Sequence of chain 1.A:
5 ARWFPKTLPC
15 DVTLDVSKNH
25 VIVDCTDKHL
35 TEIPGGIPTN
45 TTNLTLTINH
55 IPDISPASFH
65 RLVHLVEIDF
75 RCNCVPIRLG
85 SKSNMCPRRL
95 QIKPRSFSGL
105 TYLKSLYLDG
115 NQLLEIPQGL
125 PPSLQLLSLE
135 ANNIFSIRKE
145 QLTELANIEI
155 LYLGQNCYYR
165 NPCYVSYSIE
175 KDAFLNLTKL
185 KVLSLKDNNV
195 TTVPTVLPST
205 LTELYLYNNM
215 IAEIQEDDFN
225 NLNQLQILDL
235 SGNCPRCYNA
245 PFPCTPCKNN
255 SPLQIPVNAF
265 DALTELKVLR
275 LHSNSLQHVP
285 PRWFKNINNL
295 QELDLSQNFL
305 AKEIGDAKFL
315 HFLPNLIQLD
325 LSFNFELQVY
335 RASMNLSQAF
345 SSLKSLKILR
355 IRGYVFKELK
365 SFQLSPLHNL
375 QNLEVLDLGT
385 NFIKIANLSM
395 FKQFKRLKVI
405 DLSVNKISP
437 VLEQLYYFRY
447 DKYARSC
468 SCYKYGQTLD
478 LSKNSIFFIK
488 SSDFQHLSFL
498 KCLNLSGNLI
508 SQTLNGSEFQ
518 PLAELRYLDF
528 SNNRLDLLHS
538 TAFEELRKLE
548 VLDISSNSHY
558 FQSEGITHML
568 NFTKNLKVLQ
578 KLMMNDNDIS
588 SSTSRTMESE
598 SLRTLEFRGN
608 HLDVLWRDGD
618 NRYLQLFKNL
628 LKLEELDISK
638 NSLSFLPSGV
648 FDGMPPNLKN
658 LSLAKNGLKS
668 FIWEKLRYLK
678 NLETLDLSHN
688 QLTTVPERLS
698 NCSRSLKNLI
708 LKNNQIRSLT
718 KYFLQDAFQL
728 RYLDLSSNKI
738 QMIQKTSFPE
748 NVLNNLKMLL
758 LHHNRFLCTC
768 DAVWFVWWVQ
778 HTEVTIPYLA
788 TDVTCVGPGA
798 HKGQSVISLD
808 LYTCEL

A protein and the small-molecule ligand that binds it are described below.
Small molecule (SMILES): CC(=O)N[C@@H]1[C@@H](O)[C@H](O)[C@@H](CO)O[C@H]1O

Binding-site contacts:
Ligand atom C4 contacts residue GLN492 of chain 1.A at 4.0 Å.
Ligand atom O6 contacts residue HIS493 of chain 1.A at 4.1 Å.
Ligand atom C6 contacts residue LYS396 of chain 1.A at 3.2 Å.
Ligand atom C3 contacts residue ASN391 of chain 1.A at 3.8 Å.
Ligand atom O7 contacts residue ASN391 of chain 1.A at 3.2 Å (h-bond).
Ligand atom C6 contacts residue SER393 of chain 1.A at 3.9 Å.
Ligand atom C5 contacts residue SER393 of chain 1.A at 4.0 Å.
Ligand atom C5 contacts residue GLN492 of chain 1.A at 4.2 Å.
Ligand atom C5 contacts residue HIS493 of chain 1.A at 4.5 Å.
Ligand atom C1 contacts residue SER393 of chain 1.A at 4.4 Å.
Ligand atom C8 contacts residue ASN391 of chain 1.A at 4.5 Å.
Ligand atom C6 contacts residue GLN492 of chain 1.A at 4.3 Å.
Ligand atom C6 contacts residue HIS493 of chain 1.A at 3.5 Å.
Ligand atom O5 contacts residue SER393 of chain 1.A at 4.2 Å.
Ligand atom C5 contacts residue ASN391 of chain 1.A at 3.5 Å.
Ligand atom O6 contacts residue LYS396 of chain 1.A at 2.6 Å (salt-bridge).
Ligand atom C1 contacts residue ASN391 of chain 1.A at 1.4 Å.
Ligand atom C4 contacts residue ASN391 of chain 1.A at 4.3 Å.
Ligand atom O5 contacts residue ASN391 of chain 1.A at 2.4 Å (h-bond).
Ligand atom C7 contacts residue ASN391 of chain 1.A at 3.3 Å.
Ligand atom C2 contacts residue ASN391 of chain 1.A at 2.5 Å.
Ligand atom O4 contacts residue HIS493 of chain 1.A at 4.1 Å.
Ligand atom O6 contacts residue SER393 of chain 1.A at 3.8 Å.
Ligand atom O4 contacts residue GLN492 of chain 1.A at 2.8 Å (h-bond).
Ligand atom N2 contacts residue ASN391 of chain 1.A at 3.0 Å (h-bond).